Sequence of chain 1.B:
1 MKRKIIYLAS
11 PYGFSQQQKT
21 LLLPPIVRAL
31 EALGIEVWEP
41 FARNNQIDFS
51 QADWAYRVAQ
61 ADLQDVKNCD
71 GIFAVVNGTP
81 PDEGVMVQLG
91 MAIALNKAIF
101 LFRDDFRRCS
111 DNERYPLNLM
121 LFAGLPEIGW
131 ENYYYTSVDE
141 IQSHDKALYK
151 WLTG

A small-molecule ligand and the protein it binds are described below.
Small molecule (SMILES): Nc1nc(Cl)nc2c1ncn2[C@@H]1O[C@H](CO)[C@@H](O)[C@@H]1F

Sequence of chain 1.D:
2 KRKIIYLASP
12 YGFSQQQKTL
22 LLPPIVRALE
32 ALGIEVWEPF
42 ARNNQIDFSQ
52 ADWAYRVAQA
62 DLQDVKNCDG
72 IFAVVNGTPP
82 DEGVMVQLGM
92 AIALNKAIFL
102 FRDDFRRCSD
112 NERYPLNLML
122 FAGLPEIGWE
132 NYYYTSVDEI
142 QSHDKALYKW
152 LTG

Binding-site contacts:
Ligand atom C2' contacts residue PRO40 of chain 1.D at 3.7 Å (hydrophobic).
Ligand atom N1 contacts residue VAL58 of chain 1.D at 3.6 Å.
Ligand atom O4' contacts residue MET120 of chain 1.B at 3.6 Å.
Ligand atom N6 contacts residue TRP54 of chain 1.D at 3.7 Å.
Ligand atom C2 contacts residue VAL58 of chain 1.D at 3.4 Å (hydrophobic).
Ligand atom CL contacts residue PRO40 of chain 1.D at 3.3 Å.
Ligand atom O4' contacts residue GLN88 of chain 1.D at 3.4 Å (h-bond).
Ligand atom C4' contacts residue GLN88 of chain 1.D at 3.4 Å.
Ligand atom C5' contacts residue ASP82 of chain 1.D at 3.1 Å.
Ligand atom O5' contacts residue ASN118 of chain 1.B at 3.0 Å (h-bond).
Ligand atom O3' contacts residue GLN88 of chain 1.D at 2.5 Å (h-bond).
Ligand atom O5' contacts residue GLY84 of chain 1.D at 3.5 Å.
Ligand atom C5' contacts residue PHE14 of chain 1.D at 3.6 Å (hydrophobic).
Ligand atom C5' contacts residue SER10 of chain 1.D at 3.4 Å.
Ligand atom C1' contacts residue GLN88 of chain 1.D at 3.7 Å.
Ligand atom O4' contacts residue GLY84 of chain 1.D at 3.6 Å.
Ligand atom C8 contacts residue ASN118 of chain 1.B at 3.4 Å.
Ligand atom CL contacts residue VAL58 of chain 1.D at 3.8 Å.
Ligand atom N6 contacts residue LEU119 of chain 1.B at 3.6 Å.
Ligand atom C2' contacts residue GLN88 of chain 1.D at 3.5 Å.
Ligand atom N6 contacts residue ASP111 of chain 1.B at 2.6 Å (salt-bridge).
Ligand atom O5' contacts residue PHE14 of chain 1.D at 3.5 Å.
Ligand atom O5' contacts residue ASP82 of chain 1.D at 2.4 Å (salt-bridge).
Ligand atom O3' contacts residue ALA9 of chain 1.D at 3.4 Å.
Ligand atom F contacts residue PRO40 of chain 1.D at 3.6 Å.
Ligand atom C4 contacts residue ASP62 of chain 1.D at 3.6 Å.
Ligand atom C2' contacts residue ASP62 of chain 1.D at 3.3 Å.
Ligand atom N3 contacts residue ASP62 of chain 1.D at 3.1 Å (salt-bridge).
Ligand atom CL contacts residue ASN44 of chain 1.D at 3.0 Å.
Ligand atom C4' contacts residue VAL85 of chain 1.D at 3.7 Å (hydrophobic).
Ligand atom C1' contacts residue ASP62 of chain 1.D at 3.2 Å.
Ligand atom F contacts residue PHE41 of chain 1.D at 3.5 Å.
Ligand atom C3' contacts residue GLN88 of chain 1.D at 3.2 Å.
Ligand atom O3' contacts residue SER10 of chain 1.D at 3.2 Å (h-bond).
Ligand atom C3' contacts residue SER10 of chain 1.D at 3.2 Å.
Ligand atom N7 contacts residue PHE14 of chain 1.D at 3.5 Å.
Ligand atom C6 contacts residue ASP111 of chain 1.B at 3.7 Å.
Ligand atom C4' contacts residue SER10 of chain 1.D at 3.7 Å.
Ligand atom F contacts residue ASP62 of chain 1.D at 3.6 Å.
Ligand atom N9 contacts residue ASP62 of chain 1.D at 3.6 Å.